Binding-site contacts:
Ligand atom O6 contacts residue ARG114 of chain 1.B at 3.8 Å.
Ligand atom N2 contacts residue ASN184 of chain 1.B at 2.9 Å (h-bond).
Ligand atom O6 contacts residue ASN120 of chain 1.B at 3.7 Å.
Ligand atom C4 contacts residue ASN184 of chain 1.B at 4.3 Å.
Ligand atom C8 contacts residue VAL107 of chain 1.B at 4.2 Å (hydrophobic).
Ligand atom C8 contacts residue ALA188 of chain 1.B at 4.3 Å (hydrophobic).
Ligand atom C2 contacts residue ASN184 of chain 1.B at 2.5 Å.
Ligand atom C8 contacts residue ASN184 of chain 1.B at 3.5 Å.
Ligand atom C7 contacts residue TRP185 of chain 1.B at 4.4 Å (hydrophobic).
Ligand atom C7 contacts residue ASN184 of chain 1.B at 3.3 Å.
Ligand atom C1 contacts residue GLN112 of chain 1.B at 4.5 Å.
Ligand atom O5 contacts residue ARG114 of chain 1.B at 3.0 Å (salt-bridge).
Ligand atom O7 contacts residue SER187 of chain 1.B at 4.2 Å.
Ligand atom C3 contacts residue ASN184 of chain 1.B at 3.8 Å.
Ligand atom C6 contacts residue ARG114 of chain 1.B at 3.4 Å.
Ligand atom C7 contacts residue ASN120 of chain 1.B at 4.0 Å.
Ligand atom C8 contacts residue TRP185 of chain 1.B at 3.7 Å (hydrophobic).
Ligand atom O5 contacts residue ASN184 of chain 1.B at 2.4 Å (h-bond).
Ligand atom C5 contacts residue ASN184 of chain 1.B at 3.6 Å.
Ligand atom O7 contacts residue ASN120 of chain 1.B at 3.4 Å (h-bond).
Ligand atom C1 contacts residue ARG114 of chain 1.B at 3.7 Å.
Ligand atom C8 contacts residue ASN120 of chain 1.B at 3.3 Å.
Ligand atom C6 contacts residue ASN120 of chain 1.B at 3.8 Å.
Ligand atom O7 contacts residue ASN184 of chain 1.B at 3.4 Å (h-bond).
Ligand atom C5 contacts residue ARG114 of chain 1.B at 3.4 Å.
Ligand atom C1 contacts residue ASN184 of chain 1.B at 1.4 Å.

A protein and the small-molecule ligand that binds it are described below.
Small molecule (SMILES): CC(=O)N[C@H]1[C@H](O[C@H]2[C@H](O)[C@@H](NC(C)=O)CO[C@@H]2CO)O[C@H](CO)[C@@H](O[C@@H]2O[C@H](CO)[C@@H](O)[C@H](O)[C@H]2NC(C)=O)[C@@H]1O

Sequence of chain 1.B:
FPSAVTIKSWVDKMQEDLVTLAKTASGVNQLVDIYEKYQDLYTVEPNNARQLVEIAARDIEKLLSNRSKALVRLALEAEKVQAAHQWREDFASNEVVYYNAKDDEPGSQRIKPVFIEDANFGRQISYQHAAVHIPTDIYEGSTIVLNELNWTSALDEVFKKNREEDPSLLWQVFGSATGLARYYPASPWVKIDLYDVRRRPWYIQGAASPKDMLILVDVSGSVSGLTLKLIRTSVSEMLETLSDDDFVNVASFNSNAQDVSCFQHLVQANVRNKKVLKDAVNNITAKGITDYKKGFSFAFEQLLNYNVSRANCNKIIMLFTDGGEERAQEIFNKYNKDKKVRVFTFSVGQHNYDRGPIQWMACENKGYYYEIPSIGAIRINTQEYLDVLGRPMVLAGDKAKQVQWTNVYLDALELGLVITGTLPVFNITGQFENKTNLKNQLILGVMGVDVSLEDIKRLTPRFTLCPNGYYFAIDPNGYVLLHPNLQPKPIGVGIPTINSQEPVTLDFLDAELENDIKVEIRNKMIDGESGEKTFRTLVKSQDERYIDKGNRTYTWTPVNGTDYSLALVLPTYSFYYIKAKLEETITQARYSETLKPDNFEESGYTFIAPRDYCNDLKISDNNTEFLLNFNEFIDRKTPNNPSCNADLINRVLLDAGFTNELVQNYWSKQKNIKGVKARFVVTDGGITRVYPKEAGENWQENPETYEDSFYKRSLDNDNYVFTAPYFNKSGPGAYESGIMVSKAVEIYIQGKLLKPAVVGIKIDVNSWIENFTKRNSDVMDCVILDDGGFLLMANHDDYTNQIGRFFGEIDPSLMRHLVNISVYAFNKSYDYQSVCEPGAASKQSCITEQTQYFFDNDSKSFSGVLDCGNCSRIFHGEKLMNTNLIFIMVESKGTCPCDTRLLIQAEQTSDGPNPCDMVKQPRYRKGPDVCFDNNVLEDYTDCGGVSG